This small molecule binds to this protein.
Small molecule (SMILES): CC(=O)N[C@@H]1[C@@H](O)[C@H](O)[C@@H](CO)O[C@H]1O

Sequence of chain 1.C:
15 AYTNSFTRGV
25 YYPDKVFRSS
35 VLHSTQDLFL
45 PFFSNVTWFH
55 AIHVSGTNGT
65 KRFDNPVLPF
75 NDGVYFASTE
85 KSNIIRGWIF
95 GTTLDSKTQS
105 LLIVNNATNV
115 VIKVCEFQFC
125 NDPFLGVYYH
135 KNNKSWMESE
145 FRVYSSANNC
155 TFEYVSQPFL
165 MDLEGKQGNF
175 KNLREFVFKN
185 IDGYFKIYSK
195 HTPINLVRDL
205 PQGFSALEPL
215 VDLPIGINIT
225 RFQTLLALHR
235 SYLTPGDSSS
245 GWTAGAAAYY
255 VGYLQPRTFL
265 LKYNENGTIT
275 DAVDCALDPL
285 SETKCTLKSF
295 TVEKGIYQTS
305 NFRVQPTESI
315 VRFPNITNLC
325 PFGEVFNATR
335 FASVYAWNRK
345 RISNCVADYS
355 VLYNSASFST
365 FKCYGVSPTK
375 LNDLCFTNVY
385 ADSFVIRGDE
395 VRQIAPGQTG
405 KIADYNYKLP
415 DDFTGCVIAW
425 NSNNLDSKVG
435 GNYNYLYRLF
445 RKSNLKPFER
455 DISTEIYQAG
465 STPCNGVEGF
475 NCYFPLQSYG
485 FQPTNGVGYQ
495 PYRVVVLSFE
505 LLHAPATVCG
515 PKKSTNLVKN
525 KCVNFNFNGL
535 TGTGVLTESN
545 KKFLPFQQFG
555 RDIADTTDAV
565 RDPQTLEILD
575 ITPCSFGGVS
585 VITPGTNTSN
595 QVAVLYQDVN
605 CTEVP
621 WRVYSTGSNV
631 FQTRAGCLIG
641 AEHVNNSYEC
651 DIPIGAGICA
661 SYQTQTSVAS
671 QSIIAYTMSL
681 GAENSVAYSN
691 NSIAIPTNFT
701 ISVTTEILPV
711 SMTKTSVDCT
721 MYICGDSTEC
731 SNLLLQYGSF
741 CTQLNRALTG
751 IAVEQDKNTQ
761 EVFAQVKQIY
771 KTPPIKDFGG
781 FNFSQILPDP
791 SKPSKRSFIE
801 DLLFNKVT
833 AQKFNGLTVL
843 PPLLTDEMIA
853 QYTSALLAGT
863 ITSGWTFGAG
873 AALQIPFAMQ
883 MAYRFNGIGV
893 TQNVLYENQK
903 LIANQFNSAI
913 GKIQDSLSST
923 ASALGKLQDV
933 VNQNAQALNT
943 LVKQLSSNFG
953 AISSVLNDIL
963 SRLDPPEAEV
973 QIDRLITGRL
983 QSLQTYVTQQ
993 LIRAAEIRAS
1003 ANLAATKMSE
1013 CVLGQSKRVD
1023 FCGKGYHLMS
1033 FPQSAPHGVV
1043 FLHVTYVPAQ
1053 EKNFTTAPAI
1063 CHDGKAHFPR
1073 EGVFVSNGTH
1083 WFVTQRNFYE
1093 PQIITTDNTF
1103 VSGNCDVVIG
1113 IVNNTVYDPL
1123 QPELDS

Binding-site contacts:
Ligand atom C6 contacts residue ASN690 of chain 1.C at 4.2 Å.
Ligand atom C6 contacts residue ASN691 of chain 1.C at 4.5 Å.
Ligand atom C5 contacts residue ASN690 of chain 1.C at 3.7 Å.
Ligand atom C3 contacts residue ASN690 of chain 1.C at 3.8 Å.
Ligand atom C7 contacts residue ASN690 of chain 1.C at 3.5 Å.
Ligand atom C4 contacts residue ASN690 of chain 1.C at 4.2 Å.
Ligand atom C1 contacts residue ASN690 of chain 1.C at 1.4 Å.
Ligand atom O7 contacts residue ASN690 of chain 1.C at 3.7 Å.
Ligand atom C8 contacts residue GLY1112 of chain 1.C at 4.3 Å.
Ligand atom C2 contacts residue ASN690 of chain 1.C at 2.4 Å.
Ligand atom O5 contacts residue ASN690 of chain 1.C at 2.4 Å (h-bond).
Ligand atom O6 contacts residue ASN690 of chain 1.C at 4.0 Å.
Ligand atom N2 contacts residue ASN690 of chain 1.C at 2.9 Å (h-bond).
Ligand atom O5 contacts residue ASN691 of chain 1.C at 4.4 Å.